Sequence of chain 1.C:
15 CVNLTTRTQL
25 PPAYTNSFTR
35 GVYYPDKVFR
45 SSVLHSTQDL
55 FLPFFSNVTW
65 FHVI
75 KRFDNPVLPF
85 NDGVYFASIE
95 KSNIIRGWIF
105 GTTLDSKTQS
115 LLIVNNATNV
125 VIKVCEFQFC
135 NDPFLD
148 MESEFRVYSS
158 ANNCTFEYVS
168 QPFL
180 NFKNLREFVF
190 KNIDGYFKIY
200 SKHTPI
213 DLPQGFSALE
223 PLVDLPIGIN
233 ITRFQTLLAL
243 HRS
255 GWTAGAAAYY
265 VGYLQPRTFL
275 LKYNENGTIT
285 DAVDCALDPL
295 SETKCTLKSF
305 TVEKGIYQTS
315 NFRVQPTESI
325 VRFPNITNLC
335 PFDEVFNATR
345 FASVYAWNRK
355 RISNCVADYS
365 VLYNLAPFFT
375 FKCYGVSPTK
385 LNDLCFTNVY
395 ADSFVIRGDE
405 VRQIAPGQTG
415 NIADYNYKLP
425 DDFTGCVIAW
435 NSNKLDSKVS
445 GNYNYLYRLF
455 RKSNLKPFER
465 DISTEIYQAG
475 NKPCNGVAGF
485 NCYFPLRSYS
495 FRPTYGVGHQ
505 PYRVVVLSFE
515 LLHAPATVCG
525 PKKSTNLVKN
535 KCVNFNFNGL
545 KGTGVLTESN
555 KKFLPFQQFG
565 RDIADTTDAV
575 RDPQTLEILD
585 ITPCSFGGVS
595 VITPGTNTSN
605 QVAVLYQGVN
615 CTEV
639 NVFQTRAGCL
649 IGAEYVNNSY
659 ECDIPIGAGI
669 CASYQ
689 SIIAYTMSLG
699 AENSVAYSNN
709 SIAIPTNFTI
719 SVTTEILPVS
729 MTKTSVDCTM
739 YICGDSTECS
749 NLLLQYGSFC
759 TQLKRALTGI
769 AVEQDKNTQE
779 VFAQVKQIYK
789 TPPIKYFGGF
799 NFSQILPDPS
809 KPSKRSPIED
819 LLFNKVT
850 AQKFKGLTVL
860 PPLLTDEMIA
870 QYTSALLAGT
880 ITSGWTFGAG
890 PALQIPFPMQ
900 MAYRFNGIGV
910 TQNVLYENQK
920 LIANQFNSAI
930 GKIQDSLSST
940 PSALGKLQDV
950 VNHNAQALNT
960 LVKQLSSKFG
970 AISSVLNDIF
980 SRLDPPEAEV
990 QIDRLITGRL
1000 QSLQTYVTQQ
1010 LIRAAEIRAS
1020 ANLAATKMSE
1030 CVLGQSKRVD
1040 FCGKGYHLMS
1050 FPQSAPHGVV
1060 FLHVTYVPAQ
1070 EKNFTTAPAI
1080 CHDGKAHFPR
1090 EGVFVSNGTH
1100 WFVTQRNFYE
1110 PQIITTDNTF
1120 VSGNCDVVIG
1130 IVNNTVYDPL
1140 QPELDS

Binding-site contacts:
Ligand atom C6 contacts residue SER801 of chain 1.C at 3.4 Å.
Ligand atom C4 contacts residue ASN799 of chain 1.C at 4.2 Å.
Ligand atom O6 contacts residue SER801 of chain 1.C at 3.5 Å (h-bond).
Ligand atom C5 contacts residue SER801 of chain 1.C at 3.2 Å.
Ligand atom C5 contacts residue ASN799 of chain 1.C at 3.6 Å.
Ligand atom O7 contacts residue ASN799 of chain 1.C at 3.8 Å.
Ligand atom C5 contacts residue GLN802 of chain 1.C at 4.3 Å.
Ligand atom C1 contacts residue ASN799 of chain 1.C at 1.4 Å.
Ligand atom C1 contacts residue SER801 of chain 1.C at 3.7 Å.
Ligand atom O6 contacts residue ASN799 of chain 1.C at 4.2 Å.
Ligand atom C8 contacts residue GLN802 of chain 1.C at 4.0 Å.
Ligand atom C7 contacts residue ASN799 of chain 1.C at 3.5 Å.
Ligand atom O5 contacts residue SER801 of chain 1.C at 3.2 Å (h-bond).
Ligand atom C3 contacts residue ASN799 of chain 1.C at 3.8 Å.
Ligand atom C2 contacts residue ASN799 of chain 1.C at 2.5 Å.
Ligand atom O5 contacts residue ASN799 of chain 1.C at 2.3 Å (h-bond).
Ligand atom C6 contacts residue GLN802 of chain 1.C at 3.3 Å.
Ligand atom N2 contacts residue ASN799 of chain 1.C at 2.9 Å (h-bond).
Ligand atom O6 contacts residue GLN802 of chain 1.C at 3.2 Å (h-bond).

A small-molecule ligand and the protein it binds are described below.
Small molecule (SMILES): CC(=O)N[C@H]1[C@H](O[C@H]2[C@H](O)[C@@H](NC(C)=O)CO[C@@H]2CO)O[C@H](CO)[C@@H](O)[C@@H]1O